Sequence of chain 1.C:
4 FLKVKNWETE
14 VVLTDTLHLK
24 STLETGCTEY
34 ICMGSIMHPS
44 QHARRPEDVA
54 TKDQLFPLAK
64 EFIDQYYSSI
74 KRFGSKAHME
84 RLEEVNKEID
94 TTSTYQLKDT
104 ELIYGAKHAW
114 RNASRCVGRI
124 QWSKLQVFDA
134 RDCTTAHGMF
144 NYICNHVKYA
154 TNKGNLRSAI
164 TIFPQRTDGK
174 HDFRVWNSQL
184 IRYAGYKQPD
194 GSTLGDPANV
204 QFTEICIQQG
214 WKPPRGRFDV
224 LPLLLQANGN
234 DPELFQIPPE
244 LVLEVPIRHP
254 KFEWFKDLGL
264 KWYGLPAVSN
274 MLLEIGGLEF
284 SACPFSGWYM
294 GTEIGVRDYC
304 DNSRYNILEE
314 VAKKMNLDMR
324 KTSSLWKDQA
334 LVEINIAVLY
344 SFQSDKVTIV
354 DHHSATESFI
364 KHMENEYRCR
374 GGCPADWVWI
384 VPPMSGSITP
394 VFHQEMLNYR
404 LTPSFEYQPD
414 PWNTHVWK

This small molecule binds to this protein.
Small molecule (SMILES): CNCC#Cc1cc(C)cc(N)n1

Binding-site contacts:
Ligand atom C06 contacts residue VAL271 of chain 1.C at 4.1 Å (hydrophobic).
Ligand atom C09 contacts residue VAL271 of chain 1.C at 3.7 Å (hydrophobic).
Ligand atom C02 contacts residue TRP291 of chain 1.C at 3.7 Å (hydrophobic).
Ligand atom C06 contacts residue GLU296 of chain 1.C at 3.5 Å.
Ligand atom C07 contacts residue PRO269 of chain 1.C at 4.0 Å (hydrophobic).
Ligand atom C02 contacts residue PRO269 of chain 1.C at 3.8 Å (hydrophobic).
Ligand atom C06 contacts residue PRO269 of chain 1.C at 4.1 Å (hydrophobic).
Ligand atom C02 contacts residue HEM1 of chain 1.O at 3.7 Å.
Ligand atom N11 contacts residue VAL271 of chain 1.C at 4.2 Å.
Ligand atom C08 contacts residue GLU296 of chain 1.C at 3.5 Å.
Ligand atom C07 contacts residue SER289 of chain 1.C at 4.0 Å.
Ligand atom N01 contacts residue GLU296 of chain 1.C at 2.7 Å (salt-bridge).
Ligand atom C07 contacts residue PHE288 of chain 1.C at 3.5 Å (hydrophobic).
Ligand atom C03 contacts residue GLY290 of chain 1.C at 4.3 Å.
Ligand atom C08 contacts residue HEM1 of chain 1.O at 3.9 Å.
Ligand atom C04 contacts residue HEM1 of chain 1.O at 4.0 Å.
Ligand atom C08 contacts residue VAL271 of chain 1.C at 3.7 Å (hydrophobic).
Ligand atom N02 contacts residue GLU296 of chain 1.C at 2.8 Å (salt-bridge).
Ligand atom C09 contacts residue HEM1 of chain 1.O at 3.8 Å.
Ligand atom C03 contacts residue HEM1 of chain 1.O at 3.3 Å.
Ligand atom C10 contacts residue HEM1 of chain 1.O at 3.4 Å.
Ligand atom C10 contacts residue VAL271 of chain 1.C at 4.1 Å (hydrophobic).
Ligand atom N02 contacts residue HEM1 of chain 1.O at 3.3 Å.
Ligand atom C10 contacts residue GLN182 of chain 1.C at 3.8 Å.
Ligand atom N01 contacts residue PRO269 of chain 1.C at 3.9 Å.
Ligand atom N02 contacts residue PRO269 of chain 1.C at 3.9 Å.
Ligand atom C07 contacts residue GLY290 of chain 1.C at 3.8 Å.
Ligand atom C05 contacts residue VAL271 of chain 1.C at 3.6 Å (hydrophobic).
Ligand atom C12 contacts residue HEM1 of chain 1.O at 3.2 Å.
Ligand atom C04 contacts residue PRO269 of chain 1.C at 4.0 Å (hydrophobic).
Ligand atom C09 contacts residue GLU296 of chain 1.C at 3.8 Å.
Ligand atom N01 contacts residue HEM1 of chain 1.O at 4.1 Å.
Ligand atom N02 contacts residue MET293 of chain 1.C at 4.1 Å.
Ligand atom N02 contacts residue TRP291 of chain 1.C at 2.7 Å (h-bond).
Ligand atom C07 contacts residue HEM1 of chain 1.O at 3.4 Å.
Ligand atom C02 contacts residue GLU296 of chain 1.C at 3.5 Å.
Ligand atom C03 contacts residue PRO269 of chain 1.C at 4.0 Å (hydrophobic).
Ligand atom N02 contacts residue TYR292 of chain 1.C at 3.8 Å.
Ligand atom N11 contacts residue HEM1 of chain 1.O at 2.9 Å (h-bond).
Ligand atom C03 contacts residue TRP291 of chain 1.C at 4.0 Å (hydrophobic).